Binding-site contacts:
Ligand atom O5 contacts residue PHE1100 of chain 1.C at 3.9 Å.
Ligand atom C3 contacts residue THR1097 of chain 1.C at 4.4 Å.
Ligand atom C7 contacts residue ASN1095 of chain 1.C at 3.2 Å.
Ligand atom C8 contacts residue THR1097 of chain 1.C at 3.4 Å.
Ligand atom O6 contacts residue PHE1100 of chain 1.C at 4.2 Å.
Ligand atom O5 contacts residue ASN1095 of chain 1.C at 2.4 Å (h-bond).
Ligand atom C5 contacts residue HIS1098 of chain 1.C at 3.5 Å.
Ligand atom O5 contacts residue HIS1098 of chain 1.C at 4.3 Å.
Ligand atom C2 contacts residue ASN1095 of chain 1.C at 2.4 Å.
Ligand atom C3 contacts residue HIS1098 of chain 1.C at 4.4 Å.
Ligand atom C2 contacts residue THR1097 of chain 1.C at 4.2 Å.
Ligand atom C3 contacts residue ASN1095 of chain 1.C at 3.8 Å.
Ligand atom O6 contacts residue HIS1098 of chain 1.C at 3.9 Å.
Ligand atom O7 contacts residue ASN1095 of chain 1.C at 3.2 Å (h-bond).
Ligand atom C5 contacts residue PHE1100 of chain 1.C at 4.2 Å (hydrophobic).
Ligand atom C8 contacts residue ASN1095 of chain 1.C at 3.6 Å.
Ligand atom N2 contacts residue ASN1095 of chain 1.C at 2.9 Å (h-bond).
Ligand atom C1 contacts residue ASN1095 of chain 1.C at 1.4 Å.
Ligand atom C5 contacts residue ASN1095 of chain 1.C at 3.7 Å.
Ligand atom C7 contacts residue THR1097 of chain 1.C at 3.8 Å.
Ligand atom C6 contacts residue HIS1098 of chain 1.C at 4.1 Å.
Ligand atom N2 contacts residue THR1097 of chain 1.C at 3.2 Å (h-bond).
Ligand atom O4 contacts residue HIS1098 of chain 1.C at 3.9 Å.
Ligand atom C6 contacts residue PHE1100 of chain 1.C at 3.6 Å (hydrophobic).
Ligand atom C1 contacts residue THR1097 of chain 1.C at 4.2 Å.
Ligand atom C4 contacts residue HIS1098 of chain 1.C at 4.2 Å.
Ligand atom C4 contacts residue ASN1095 of chain 1.C at 4.2 Å.

A small-molecule ligand and the protein it binds are described below.
Small molecule (SMILES): CC(=O)N[C@@H]1[C@@H](O)[C@H](O)[C@@H](CO)O[C@H]1O

Sequence of chain 1.C:
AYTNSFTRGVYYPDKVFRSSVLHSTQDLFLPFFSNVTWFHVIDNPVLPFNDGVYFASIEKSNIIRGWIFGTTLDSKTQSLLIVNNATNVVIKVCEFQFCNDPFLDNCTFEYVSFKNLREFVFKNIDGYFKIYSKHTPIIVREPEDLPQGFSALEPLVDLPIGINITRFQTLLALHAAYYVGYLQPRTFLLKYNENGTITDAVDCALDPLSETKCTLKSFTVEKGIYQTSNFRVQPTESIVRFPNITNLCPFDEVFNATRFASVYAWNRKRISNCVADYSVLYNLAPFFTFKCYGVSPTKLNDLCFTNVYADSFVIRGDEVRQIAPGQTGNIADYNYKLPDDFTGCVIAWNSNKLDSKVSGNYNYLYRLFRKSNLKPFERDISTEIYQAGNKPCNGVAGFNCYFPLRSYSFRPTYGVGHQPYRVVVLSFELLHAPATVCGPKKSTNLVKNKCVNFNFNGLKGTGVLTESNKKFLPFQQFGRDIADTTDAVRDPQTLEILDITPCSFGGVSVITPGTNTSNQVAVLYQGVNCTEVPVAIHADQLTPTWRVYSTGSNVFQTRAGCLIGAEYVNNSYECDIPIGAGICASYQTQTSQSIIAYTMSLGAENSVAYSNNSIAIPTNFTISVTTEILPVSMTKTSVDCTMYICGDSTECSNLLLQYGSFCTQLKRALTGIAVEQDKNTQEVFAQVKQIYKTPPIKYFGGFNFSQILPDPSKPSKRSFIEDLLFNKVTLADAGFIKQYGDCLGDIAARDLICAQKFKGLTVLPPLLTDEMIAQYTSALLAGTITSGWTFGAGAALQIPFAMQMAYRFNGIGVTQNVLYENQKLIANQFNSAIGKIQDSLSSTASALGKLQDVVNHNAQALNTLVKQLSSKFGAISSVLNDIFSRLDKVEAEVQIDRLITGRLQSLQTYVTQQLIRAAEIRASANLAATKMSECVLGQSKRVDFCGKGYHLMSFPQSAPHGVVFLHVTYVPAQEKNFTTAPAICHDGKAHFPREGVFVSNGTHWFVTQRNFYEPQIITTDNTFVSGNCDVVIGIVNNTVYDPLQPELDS